This small molecule binds to this protein.
Small molecule (SMILES): CCCCCCCOc1cccc(C(=O)O)c1

Sequence of chain 1.A:
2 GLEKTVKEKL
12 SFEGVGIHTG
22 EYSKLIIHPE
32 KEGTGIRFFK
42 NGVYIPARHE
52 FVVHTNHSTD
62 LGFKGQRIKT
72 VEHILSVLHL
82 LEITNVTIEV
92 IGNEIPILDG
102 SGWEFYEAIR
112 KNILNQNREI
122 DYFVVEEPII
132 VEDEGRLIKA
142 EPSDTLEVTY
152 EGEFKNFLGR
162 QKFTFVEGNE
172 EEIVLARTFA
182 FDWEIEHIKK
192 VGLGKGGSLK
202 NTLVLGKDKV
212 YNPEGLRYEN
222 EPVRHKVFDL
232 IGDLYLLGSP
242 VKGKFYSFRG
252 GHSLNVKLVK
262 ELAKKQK

Sequence of chain 1.B:
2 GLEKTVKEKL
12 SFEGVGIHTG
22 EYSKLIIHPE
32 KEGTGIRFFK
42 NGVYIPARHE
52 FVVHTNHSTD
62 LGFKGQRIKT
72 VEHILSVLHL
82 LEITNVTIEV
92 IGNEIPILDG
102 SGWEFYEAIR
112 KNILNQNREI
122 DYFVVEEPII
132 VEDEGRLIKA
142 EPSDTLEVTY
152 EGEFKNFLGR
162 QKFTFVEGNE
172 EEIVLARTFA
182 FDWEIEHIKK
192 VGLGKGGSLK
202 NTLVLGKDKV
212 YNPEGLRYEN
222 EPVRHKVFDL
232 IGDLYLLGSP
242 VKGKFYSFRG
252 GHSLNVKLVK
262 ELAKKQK

Binding-site contacts:
Ligand atom O16 contacts residue ILE186 of chain 1.A at 3.8 Å.
Ligand atom C3 contacts residue GLY198 of chain 1.A at 4.0 Å.
Ligand atom C11 contacts residue GLY198 of chain 1.A at 3.6 Å.
Ligand atom C5 contacts residue GLY198 of chain 1.A at 3.6 Å.
Ligand atom C4 contacts residue ILE18 of chain 1.A at 4.0 Å (hydrophobic).
Ligand atom C9 contacts residue PHE180 of chain 1.A at 3.7 Å (hydrophobic).
Ligand atom C10 contacts residue HIS19 of chain 1.A at 4.0 Å.
Ligand atom C2 contacts residue AI71 of chain 1.L at 3.8 Å.
Ligand atom O15 contacts residue SER199 of chain 1.B at 3.3 Å.
Ligand atom C5 contacts residue LYS190 of chain 1.A at 4.0 Å.
Ligand atom O16 contacts residue GLY198 of chain 1.A at 3.9 Å.
Ligand atom C14 contacts residue SER199 of chain 1.A at 4.0 Å.
Ligand atom C10 contacts residue HIS58 of chain 1.A at 4.0 Å.
Ligand atom C2 contacts residue VAL205 of chain 1.A at 4.1 Å (hydrophobic).
Ligand atom C7 contacts residue SER199 of chain 1.A at 3.8 Å.
Ligand atom O15 contacts residue LEU200 of chain 1.B at 2.9 Å (h-bond).
Ligand atom O17 contacts residue GLY198 of chain 1.A at 3.7 Å.
Ligand atom C8 contacts residue ILE186 of chain 1.A at 3.5 Å (hydrophobic).
Ligand atom C3 contacts residue SER199 of chain 1.A at 3.6 Å.
Ligand atom C3 contacts residue AI71 of chain 1.L at 3.2 Å.
Ligand atom C2 contacts residue SER199 of chain 1.A at 3.6 Å.
Ligand atom C7 contacts residue GLY198 of chain 1.A at 4.1 Å.
Ligand atom C13 contacts residue ILE18 of chain 1.A at 3.7 Å (hydrophobic).
Ligand atom C1 contacts residue SER199 of chain 1.A at 4.0 Å.
Ligand atom C5 contacts residue LEU200 of chain 1.B at 3.5 Å (hydrophobic).
Ligand atom O17 contacts residue LEU200 of chain 1.B at 3.4 Å.
Ligand atom C12 contacts residue ILE18 of chain 1.A at 3.9 Å (hydrophobic).
Ligand atom C9 contacts residue THR179 of chain 1.A at 3.9 Å.
Ligand atom C7 contacts residue VAL205 of chain 1.A at 3.8 Å (hydrophobic).
Ligand atom C1 contacts residue GLY198 of chain 1.A at 3.2 Å.
Ligand atom C13 contacts residue THR203 of chain 1.A at 4.1 Å.
Ligand atom C6 contacts residue ILE186 of chain 1.A at 3.8 Å (hydrophobic).
Ligand atom C11 contacts residue SER199 of chain 1.A at 3.8 Å.
Ligand atom C12 contacts residue HIS19 of chain 1.A at 3.8 Å.
Ligand atom O17 contacts residue LYS190 of chain 1.A at 2.9 Å (salt-bridge).
Ligand atom O15 contacts residue AI71 of chain 1.L at 3.3 Å.
Ligand atom C14 contacts residue GLY198 of chain 1.A at 3.3 Å.
Ligand atom C1 contacts residue LYS190 of chain 1.A at 3.7 Å.
Ligand atom C2 contacts residue LEU200 of chain 1.A at 3.9 Å (hydrophobic).
Ligand atom C8 contacts residue THR203 of chain 1.A at 3.8 Å.